Binding-site contacts:
Ligand atom C25 contacts residue HIS238 of chain 1.A at 3.3 Å.
Ligand atom C22 contacts residue ASP85 of chain 1.A at 3.5 Å.
Ligand atom C24 contacts residue VAL55 of chain 1.A at 3.6 Å (hydrophobic).
Ligand atom C33 contacts residue LEU82 of chain 1.A at 3.5 Å (hydrophobic).
Ligand atom C32 contacts residue LEU82 of chain 1.A at 3.7 Å (hydrophobic).
Ligand atom C26 contacts residue ILE241 of chain 1.A at 3.3 Å (hydrophobic).
Ligand atom C32 contacts residue GLN62 of chain 1.A at 3.1 Å.
Ligand atom C20 contacts residue TYR86 of chain 1.A at 3.4 Å (hydrophobic).
Ligand atom O05 contacts residue VAL81 of chain 1.A at 3.6 Å.
Ligand atom C18 contacts residue TYR259 of chain 1.A at 3.3 Å (hydrophobic).
Ligand atom C35 contacts residue GLN62 of chain 1.A at 3.6 Å.
Ligand atom O04 contacts residue SER158 of chain 1.A at 3.6 Å.
Ligand atom C16 contacts residue ILE237 of chain 1.A at 3.6 Å (hydrophobic).
Ligand atom C31 contacts residue GLN62 of chain 1.A at 3.4 Å.
Ligand atom C35 contacts residue VAL81 of chain 1.A at 3.4 Å (hydrophobic).
Ligand atom C27 contacts residue HIS238 of chain 1.A at 3.6 Å.
Ligand atom C27 contacts residue ILE241 of chain 1.A at 3.4 Å (hydrophobic).
Ligand atom C24 contacts residue GLY266 of chain 1.A at 3.4 Å.
Ligand atom C28 contacts residue TYR259 of chain 1.A at 3.4 Å (hydrophobic).
Ligand atom C23 contacts residue ILE263 of chain 1.A at 3.6 Å (hydrophobic).
Ligand atom C34 contacts residue GLN62 of chain 1.A at 3.4 Å.
Ligand atom O01 contacts residue TYR86 of chain 1.A at 2.7 Å (h-bond).
Ligand atom C27 contacts residue VAL177 of chain 1.A at 3.4 Å (hydrophobic).
Ligand atom C14 contacts residue ILE237 of chain 1.A at 3.7 Å (hydrophobic).
Ligand atom C24 contacts residue TRP234 of chain 1.A at 3.5 Å (hydrophobic).
Ligand atom C33 contacts residue GLN62 of chain 1.A at 3.4 Å.
Ligand atom O03 contacts residue ILE241 of chain 1.A at 3.6 Å.
Ligand atom C17 contacts residue ASP85 of chain 1.A at 3.1 Å.
Ligand atom C20 contacts residue ILE241 of chain 1.A at 3.7 Å (hydrophobic).
Ligand atom C23 contacts residue TYR267 of chain 1.A at 3.2 Å (hydrophobic).
Ligand atom O03 contacts residue VAL177 of chain 1.A at 3.5 Å.
Ligand atom N06 contacts residue ASP85 of chain 1.A at 3.1 Å (salt-bridge).
Ligand atom C12 contacts residue ASP85 of chain 1.A at 3.1 Å.
Ligand atom C33 contacts residue ASP85 of chain 1.A at 3.5 Å.
Ligand atom N07 contacts residue TYR259 of chain 1.A at 3.6 Å.
Ligand atom C23 contacts residue GLY266 of chain 1.A at 3.3 Å.
Ligand atom C12 contacts residue TYR86 of chain 1.A at 3.2 Å (hydrophobic).
Ligand atom C24 contacts residue TYR267 of chain 1.A at 3.5 Å (hydrophobic).
Ligand atom C21 contacts residue ASP85 of chain 1.A at 3.3 Å.
Ligand atom O02 contacts residue ASP85 of chain 1.A at 3.1 Å (salt-bridge).

Sequence of chain 1.A:
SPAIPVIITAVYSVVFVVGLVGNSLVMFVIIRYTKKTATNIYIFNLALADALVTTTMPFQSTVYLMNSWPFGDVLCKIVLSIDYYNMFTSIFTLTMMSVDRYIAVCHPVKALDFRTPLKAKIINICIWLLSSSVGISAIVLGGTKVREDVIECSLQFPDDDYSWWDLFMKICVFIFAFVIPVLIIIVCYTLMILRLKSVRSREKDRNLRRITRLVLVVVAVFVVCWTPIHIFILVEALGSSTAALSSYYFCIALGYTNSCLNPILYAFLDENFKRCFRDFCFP

The protein below binds the small molecule below.
Small molecule (SMILES): CN(C(=O)/C=C/c1ccoc1)[C@@H]1CC[C@@]2(O)[C@H]3Cc4ccc(O)c5c4[C@@]2(CCN3CC2CC2)[C@H]1O5